The small molecule below binds the protein below.
Small molecule (SMILES): CC(C)(O)CC[C@@H](O)[C@](C)(O)[C@H]1CC[C@@]2(O)C3=CC(=O)[C@@H]4C[C@@H](O)[C@@H](O)C[C@]4(C)[C@H]3CC[C@]12C

Sequence of chain 2.A:
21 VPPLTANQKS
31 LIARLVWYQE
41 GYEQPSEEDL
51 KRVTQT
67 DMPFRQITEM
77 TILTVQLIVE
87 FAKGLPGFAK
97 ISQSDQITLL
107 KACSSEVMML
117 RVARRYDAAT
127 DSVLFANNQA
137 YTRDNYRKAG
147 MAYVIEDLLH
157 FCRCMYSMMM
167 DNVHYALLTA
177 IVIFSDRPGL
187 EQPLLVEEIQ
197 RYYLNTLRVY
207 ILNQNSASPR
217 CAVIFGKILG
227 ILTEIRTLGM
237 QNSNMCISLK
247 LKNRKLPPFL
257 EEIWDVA

Binding-site contacts:
Ligand atom O22 contacts residue VAL150 of chain 2.A at 3.3 Å.
Ligand atom O6 contacts residue MET76 of chain 2.A at 3.4 Å.
Ligand atom C2 contacts residue THR80 of chain 2.A at 3.7 Å.
Ligand atom C4 contacts residue THR80 of chain 2.A at 3.5 Å.
Ligand atom C19 contacts residue ARG121 of chain 2.A at 3.7 Å.
Ligand atom C7 contacts residue MET76 of chain 2.A at 3.5 Å (hydrophobic).
Ligand atom O3 contacts residue PRO45 of chain 2.A at 3.7 Å.
Ligand atom C16 contacts residue ILE73 of chain 2.A at 3.8 Å (hydrophobic).
Ligand atom O20 contacts residue LEU154 of chain 2.A at 3.3 Å.
Ligand atom C9 contacts residue THR80 of chain 2.A at 3.4 Å.
Ligand atom C3 contacts residue THR80 of chain 2.A at 3.7 Å.
Ligand atom C23 contacts residue THR77 of chain 2.A at 3.8 Å.
Ligand atom C6 contacts residue ALA132 of chain 2.A at 3.6 Å (hydrophobic).
Ligand atom C18 contacts residue TYR142 of chain 2.A at 3.4 Å (hydrophobic).
Ligand atom C15 contacts residue PHE131 of chain 2.A at 3.5 Å (hydrophobic).
Ligand atom O22 contacts residue TYR142 of chain 2.A at 3.7 Å.
Ligand atom O3 contacts residue GLU43 of chain 2.A at 2.6 Å (salt-bridge).
Ligand atom C8 contacts residue THR80 of chain 2.A at 3.8 Å.
Ligand atom C16 contacts residue THR77 of chain 2.A at 3.3 Å.
Ligand atom O25 contacts residue ASN238 of chain 2.A at 2.6 Å (h-bond).
Ligand atom C3 contacts residue GLU43 of chain 2.A at 3.6 Å.
Ligand atom O14 contacts residue THR77 of chain 2.A at 3.1 Å (h-bond).
Ligand atom O6 contacts residue ALA132 of chain 2.A at 2.7 Å (h-bond).
Ligand atom O25 contacts residue TRP260 of chain 2.A at 3.0 Å.
Ligand atom C17 contacts residue THR77 of chain 2.A at 3.7 Å.
Ligand atom C6 contacts residue PHE131 of chain 2.A at 3.8 Å (hydrophobic).
Ligand atom C15 contacts residue THR77 of chain 2.A at 3.8 Å.
Ligand atom C19 contacts residue LEU130 of chain 2.A at 3.6 Å (hydrophobic).
Ligand atom O2 contacts residue ARG117 of chain 2.A at 2.8 Å (salt-bridge).
Ligand atom C27 contacts residue CYS242 of chain 2.A at 3.8 Å (hydrophobic).
Ligand atom O20 contacts residue TYR142 of chain 2.A at 2.8 Å (h-bond).
Ligand atom O14 contacts residue THR80 of chain 2.A at 3.3 Å (h-bond).
Ligand atom C26 contacts residue THR77 of chain 2.A at 3.8 Å.
Ligand atom C25 contacts residue ASN238 of chain 2.A at 3.3 Å.
Ligand atom O6 contacts residue PHE131 of chain 2.A at 3.2 Å.
Ligand atom O3 contacts residue GLN44 of chain 2.A at 3.7 Å.
Ligand atom O2 contacts residue GLU43 of chain 2.A at 3.1 Å (salt-bridge).
Ligand atom C24 contacts residue ASN238 of chain 2.A at 3.5 Å.
Ligand atom C12 contacts residue MET114 of chain 2.A at 3.6 Å (hydrophobic).
Ligand atom C27 contacts residue ASN238 of chain 2.A at 3.5 Å.